Sequence of chain 1.A:
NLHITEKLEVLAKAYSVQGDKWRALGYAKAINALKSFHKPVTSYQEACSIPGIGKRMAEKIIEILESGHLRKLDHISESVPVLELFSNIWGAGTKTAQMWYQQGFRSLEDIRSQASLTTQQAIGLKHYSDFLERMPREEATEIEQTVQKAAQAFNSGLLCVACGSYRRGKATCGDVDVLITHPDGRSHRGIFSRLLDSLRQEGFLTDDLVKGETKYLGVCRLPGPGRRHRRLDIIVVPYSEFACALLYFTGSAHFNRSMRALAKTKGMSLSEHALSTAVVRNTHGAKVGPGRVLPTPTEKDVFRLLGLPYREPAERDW

A small-molecule ligand and the protein it binds are described below.
Small molecule (SMILES): Cc1cn([C@H]2C[C@H](O[P](=O)(O)OC[C@H]3O[C@@H](n4cnc5c(N)ncnc54)C[C@@H]3O[P](=O)(O)OC[C@H]3O[C@@H](n4ccc(N)nc4=O)[C@H](O)[C@@H]3O[P](=O)(O)OC[C@H]3O[C@@H](n4cnc5c(N)ncnc54)C[C@@H]3O)[C@@H](CO[P](=O)(O)O[C@H]3C[C@H](n4cnc5c(=O)nc(N)[nH]c54)O[C@@H]3CO[P](=O)(O)O[C@H]3C[C@H](n4cnc5c(N)ncnc54)O[C@@H]3CO[P](=O)(O)O[C@H]3C[C@H](n4ccc(N)nc4=O)O[C@@H]3CO)O2)c(=O)[nH]c1=O

Binding-site contacts:
Ligand atom O3' contacts residue ARG179 of chain 1.A at 3.4 Å (salt-bridge).
Ligand atom O5' contacts residue GLY104 of chain 1.A at 3.5 Å (h-bond).
Ligand atom N3 contacts residue TYR259 of chain 1.A at 3.5 Å.
Ligand atom C2' contacts residue TYR259 of chain 1.A at 3.2 Å (hydrophobic).
Ligand atom C2' contacts residue ASN267 of chain 1.A at 3.3 Å.
Ligand atom O5' contacts residue LYS106 of chain 1.A at 3.5 Å.
Ligand atom OP1 contacts residue ARG242 of chain 1.A at 2.9 Å (salt-bridge).
Ligand atom OP2 contacts residue LYS106 of chain 1.A at 3.0 Å (salt-bridge).
Ligand atom O3' contacts residue LYS106 of chain 1.A at 3.6 Å.
Ligand atom OP1 contacts residue GLY102 of chain 1.A at 2.8 Å (h-bond).
Ligand atom OP2 contacts residue PPV1 of chain 1.E at 3.3 Å (h-bond).
Ligand atom OP1 contacts residue ASP188 of chain 1.A at 2.8 Å (salt-bridge).
Ligand atom OP1 contacts residue TRP101 of chain 1.A at 3.1 Å (h-bond).
Ligand atom C1' contacts residue TYR259 of chain 1.A at 3.4 Å (hydrophobic).
Ligand atom O2 contacts residue TYR259 of chain 1.A at 2.8 Å (h-bond).
Ligand atom C5' contacts residue ASP244 of chain 1.A at 3.6 Å.
Ligand atom OP1 contacts residue NA1 of chain 1.G at 2.3 Å (h-bond).
Ligand atom O3' contacts residue THR261 of chain 1.A at 3.5 Å (h-bond).
Ligand atom C4' contacts residue GLY102 of chain 1.A at 3.6 Å.
Ligand atom O2' contacts residue TYR259 of chain 1.A at 2.8 Å (h-bond).
Ligand atom OP1 contacts residue ALA103 of chain 1.A at 3.5 Å (h-bond).
Ligand atom C5' contacts residue GLY104 of chain 1.A at 3.5 Å.
Ligand atom OP1 contacts residue GLY104 of chain 1.A at 2.8 Å (h-bond).
Ligand atom P contacts residue NA1 of chain 1.G at 3.4 Å.
Ligand atom C4' contacts residue TRP101 of chain 1.A at 3.4 Å (hydrophobic).
Ligand atom C5' contacts residue ASP188 of chain 1.A at 3.5 Å.
Ligand atom O5' contacts residue PPV1 of chain 1.E at 3.4 Å (h-bond).
Ligand atom O3' contacts residue PPV1 of chain 1.E at 2.8 Å (h-bond).
Ligand atom O3' contacts residue TRP101 of chain 1.A at 3.3 Å (h-bond).
Ligand atom N3 contacts residue ASN267 of chain 1.A at 3.2 Å (h-bond).
Ligand atom O3' contacts residue GLY102 of chain 1.A at 3.5 Å.
Ligand atom C2' contacts residue GLY262 of chain 1.A at 3.5 Å.
Ligand atom C1' contacts residue TYR259 of chain 1.A at 3.5 Å (hydrophobic).
Ligand atom OP1 contacts residue THR107 of chain 1.A at 2.6 Å (h-bond).
Ligand atom C4' contacts residue PHE260 of chain 1.A at 3.3 Å (hydrophobic).
Ligand atom C2' contacts residue TYR259 of chain 1.A at 3.5 Å (hydrophobic).
Ligand atom OP1 contacts residue MG1 of chain 1.F at 2.6 Å.
Ligand atom OP1 contacts residue ASP186 of chain 1.A at 2.8 Å (salt-bridge).
Ligand atom OP2 contacts residue THR105 of chain 1.A at 3.4 Å (h-bond).
Ligand atom C5' contacts residue GLY102 of chain 1.A at 3.4 Å.